Binding-site contacts:
Ligand atom O6 contacts residue ASN95 of chain 1.B at 3.4 Å (h-bond).
Ligand atom C4 contacts residue ASN95 of chain 1.B at 3.3 Å.
Ligand atom C1 contacts residue ASN90 of chain 1.B at 1.4 Å.
Ligand atom C6 contacts residue ASN90 of chain 1.B at 3.3 Å.
Ligand atom O7 contacts residue ASN90 of chain 1.B at 3.6 Å.
Ligand atom O3 contacts residue ASN95 of chain 1.B at 3.3 Å.
Ligand atom O4 contacts residue ASN95 of chain 1.B at 3.1 Å (h-bond).
Ligand atom N2 contacts residue ASN90 of chain 1.B at 3.4 Å (h-bond).
Ligand atom C2 contacts residue ASN90 of chain 1.B at 2.5 Å.
Ligand atom C6 contacts residue ASN95 of chain 1.B at 4.3 Å.
Ligand atom C7 contacts residue ASN90 of chain 1.B at 3.8 Å.
Ligand atom C5 contacts residue ASN95 of chain 1.B at 4.4 Å.
Ligand atom O3 contacts residue ASN90 of chain 1.B at 4.4 Å.
Ligand atom C4 contacts residue ASN90 of chain 1.B at 3.3 Å.
Ligand atom O6 contacts residue SER96 of chain 1.B at 3.6 Å.
Ligand atom O5 contacts residue ASN90 of chain 1.B at 2.4 Å (h-bond).
Ligand atom C3 contacts residue ASN95 of chain 1.B at 4.3 Å.
Ligand atom O6 contacts residue ASN90 of chain 1.B at 2.5 Å (h-bond).
Ligand atom C5 contacts residue ASN90 of chain 1.B at 3.3 Å.
Ligand atom O6 contacts residue ARG97 of chain 1.B at 4.0 Å.
Ligand atom O7 contacts residue ASN91 of chain 1.B at 3.9 Å.
Ligand atom C3 contacts residue ASN90 of chain 1.B at 3.7 Å.

The protein below binds the small molecule below.
Small molecule (SMILES): CC(=O)N[C@@H]1[C@@H](O)[C@H](O)[C@@H](CO)O[C@H]1O

Sequence of chain 1.B:
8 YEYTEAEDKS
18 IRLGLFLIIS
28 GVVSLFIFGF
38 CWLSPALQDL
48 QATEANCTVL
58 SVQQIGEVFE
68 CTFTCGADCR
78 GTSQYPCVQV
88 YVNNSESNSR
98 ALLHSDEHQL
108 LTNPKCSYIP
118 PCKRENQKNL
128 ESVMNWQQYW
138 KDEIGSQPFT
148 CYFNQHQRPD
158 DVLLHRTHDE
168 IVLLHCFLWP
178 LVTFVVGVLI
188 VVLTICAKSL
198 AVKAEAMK